Sequence of chain 1.A:
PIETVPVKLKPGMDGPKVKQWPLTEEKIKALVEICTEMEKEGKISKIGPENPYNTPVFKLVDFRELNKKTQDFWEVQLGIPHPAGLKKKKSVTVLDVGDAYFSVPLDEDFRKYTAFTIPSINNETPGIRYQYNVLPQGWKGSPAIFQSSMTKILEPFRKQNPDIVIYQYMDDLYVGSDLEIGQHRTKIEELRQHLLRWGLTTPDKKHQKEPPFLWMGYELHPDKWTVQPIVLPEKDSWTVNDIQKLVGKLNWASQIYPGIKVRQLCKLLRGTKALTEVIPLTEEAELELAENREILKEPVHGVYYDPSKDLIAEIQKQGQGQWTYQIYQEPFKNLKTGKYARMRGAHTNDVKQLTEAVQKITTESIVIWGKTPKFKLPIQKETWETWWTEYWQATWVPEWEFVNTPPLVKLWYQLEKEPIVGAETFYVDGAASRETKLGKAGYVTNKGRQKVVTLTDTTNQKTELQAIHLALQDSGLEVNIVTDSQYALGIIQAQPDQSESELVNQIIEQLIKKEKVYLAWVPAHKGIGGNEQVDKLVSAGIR

This protein binds this small molecule.
Small molecule (SMILES): O=C1Nc2ccc(Cl)cc2[C@@](C#CC2CC2)(C(F)(F)F)O1

Binding-site contacts:
Ligand atom N contacts residue LEU101 of chain 1.A at 3.7 Å.
Ligand atom C1 contacts residue LYS102 of chain 1.A at 3.3 Å.
Ligand atom N contacts residue LYS102 of chain 1.A at 2.6 Å (salt-bridge).
Ligand atom C2 contacts residue TYR319 of chain 1.A at 3.8 Å (hydrophobic).
Ligand atom O1 contacts residue LYS104 of chain 1.A at 3.8 Å.
Ligand atom C13 contacts residue TYR189 of chain 1.A at 4.0 Å (hydrophobic).
Ligand atom F2 contacts residue VAL180 of chain 1.A at 3.5 Å.
Ligand atom CL contacts residue LEU235 of chain 1.A at 3.5 Å.
Ligand atom N contacts residue LYS104 of chain 1.A at 3.6 Å.
Ligand atom C11 contacts residue TRP230 of chain 1.A at 3.9 Å (hydrophobic).
Ligand atom C4 contacts residue HIS236 of chain 1.A at 3.9 Å.
Ligand atom C12 contacts residue LEU235 of chain 1.A at 4.0 Å (hydrophobic).
Ligand atom C2 contacts residue LYS102 of chain 1.A at 3.5 Å.
Ligand atom CL contacts residue PHE228 of chain 1.A at 3.9 Å.
Ligand atom F3 contacts residue VAL190 of chain 1.A at 3.7 Å.
Ligand atom CL contacts residue HIS236 of chain 1.A at 3.4 Å.
Ligand atom C3 contacts residue HIS236 of chain 1.A at 3.2 Å.
Ligand atom C11 contacts residue TYR189 of chain 1.A at 3.4 Å (hydrophobic).
Ligand atom F3 contacts residue TYR189 of chain 1.A at 3.4 Å.
Ligand atom F2 contacts residue TYR189 of chain 1.A at 3.1 Å.
Ligand atom F2 contacts residue TYR182 of chain 1.A at 3.7 Å.
Ligand atom C10 contacts residue TYR182 of chain 1.A at 3.4 Å (hydrophobic).
Ligand atom C3 contacts residue VAL107 of chain 1.A at 4.0 Å (hydrophobic).
Ligand atom F1 contacts residue VAL190 of chain 1.A at 3.8 Å.
Ligand atom CL contacts residue VAL107 of chain 1.A at 4.0 Å.
Ligand atom C14 contacts residue LEU101 of chain 1.A at 3.7 Å (hydrophobic).
Ligand atom O2 contacts residue LEU101 of chain 1.A at 4.0 Å.
Ligand atom C12 contacts residue TRP230 of chain 1.A at 3.7 Å (hydrophobic).
Ligand atom C1 contacts residue LYS104 of chain 1.A at 3.9 Å.
Ligand atom C9 contacts residue TYR189 of chain 1.A at 4.0 Å (hydrophobic).
Ligand atom C11 contacts residue TYR182 of chain 1.A at 3.7 Å (hydrophobic).
Ligand atom C3 contacts residue TYR319 of chain 1.A at 3.8 Å (hydrophobic).
Ligand atom C4 contacts residue VAL107 of chain 1.A at 3.7 Å (hydrophobic).
Ligand atom F1 contacts residue VAL180 of chain 1.A at 3.8 Å.
Ligand atom C5 contacts residue VAL107 of chain 1.A at 3.8 Å (hydrophobic).
Ligand atom O1 contacts residue LEU101 of chain 1.A at 3.9 Å.
Ligand atom C14 contacts residue LYS102 of chain 1.A at 3.6 Å.
Ligand atom C12 contacts residue LEU101 of chain 1.A at 3.9 Å (hydrophobic).
Ligand atom F1 contacts residue GLY191 of chain 1.A at 3.2 Å.
Ligand atom O1 contacts residue LYS102 of chain 1.A at 3.5 Å (salt-bridge).